Sequence of chain 1.B:
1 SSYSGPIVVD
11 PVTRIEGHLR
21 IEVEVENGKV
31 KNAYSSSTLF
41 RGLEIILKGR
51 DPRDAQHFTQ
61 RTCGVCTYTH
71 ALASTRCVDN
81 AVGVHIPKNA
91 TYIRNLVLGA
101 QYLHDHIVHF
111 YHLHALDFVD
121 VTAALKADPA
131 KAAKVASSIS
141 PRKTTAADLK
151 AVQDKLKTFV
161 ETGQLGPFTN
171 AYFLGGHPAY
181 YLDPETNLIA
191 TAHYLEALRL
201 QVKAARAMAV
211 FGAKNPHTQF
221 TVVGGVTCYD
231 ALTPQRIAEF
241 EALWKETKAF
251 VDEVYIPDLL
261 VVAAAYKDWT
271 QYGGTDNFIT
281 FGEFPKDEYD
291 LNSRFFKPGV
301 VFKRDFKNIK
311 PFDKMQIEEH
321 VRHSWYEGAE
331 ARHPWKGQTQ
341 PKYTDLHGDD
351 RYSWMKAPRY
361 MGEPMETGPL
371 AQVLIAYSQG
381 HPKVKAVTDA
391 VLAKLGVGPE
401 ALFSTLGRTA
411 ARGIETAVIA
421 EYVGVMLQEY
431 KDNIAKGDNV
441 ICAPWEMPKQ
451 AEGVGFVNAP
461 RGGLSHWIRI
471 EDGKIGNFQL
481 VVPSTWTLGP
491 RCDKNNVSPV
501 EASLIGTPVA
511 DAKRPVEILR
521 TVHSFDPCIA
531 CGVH

The protein below binds the small molecule below.
Small molecule (SMILES): O=C=[Fe](=C=O)(SO)S[Ni]

Binding-site contacts:
Ligand atom S3 contacts residue SER484 of chain 1.B at 3.6 Å (h-bond).
Ligand atom FE contacts residue CYS528 of chain 1.B at 4.1 Å.
Ligand atom FE contacts residue CYS531 of chain 1.B at 2.4 Å.
Ligand atom O3 contacts residue VAL482 of chain 1.B at 3.9 Å.
Ligand atom S3 contacts residue PRO483 of chain 1.B at 3.8 Å.
Ligand atom NI contacts residue CYS528 of chain 1.B at 2.2 Å.
Ligand atom C1 contacts residue THR69 of chain 1.B at 3.9 Å.
Ligand atom O3 contacts residue CYS528 of chain 1.B at 3.8 Å.
Ligand atom FE contacts residue CYS66 of chain 1.B at 2.3 Å.
Ligand atom O1 contacts residue CYS66 of chain 1.B at 4.1 Å.
Ligand atom S3 contacts residue VAL482 of chain 1.B at 3.7 Å.
Ligand atom NI contacts residue CYS63 of chain 1.B at 2.3 Å.
Ligand atom O2 contacts residue ARG461 of chain 1.B at 3.1 Å (salt-bridge).
Ligand atom C1 contacts residue CYS66 of chain 1.B at 3.0 Å (hydrophobic).
Ligand atom O1 contacts residue VAL482 of chain 1.B at 4.2 Å.
Ligand atom S3 contacts residue ARG461 of chain 1.B at 3.7 Å.
Ligand atom O3 contacts residue CYS531 of chain 1.B at 4.0 Å.
Ligand atom C2 contacts residue ALA459 of chain 1.B at 3.8 Å (hydrophobic).
Ligand atom O1 contacts residue ALA459 of chain 1.B at 4.0 Å.
Ligand atom S3 contacts residue CYS528 of chain 1.B at 3.8 Å.
Ligand atom C1 contacts residue HIS70 of chain 1.B at 3.3 Å.
Ligand atom O1 contacts residue HIS70 of chain 1.B at 3.6 Å (h-bond).
Ligand atom C2 contacts residue CYS66 of chain 1.B at 3.1 Å (hydrophobic).
Ligand atom C1 contacts residue PRO483 of chain 1.B at 4.0 Å (hydrophobic).
Ligand atom O1 contacts residue LEU464 of chain 1.B at 3.5 Å.
Ligand atom O2 contacts residue ALA459 of chain 1.B at 3.4 Å.
Ligand atom O3 contacts residue ARG461 of chain 1.B at 3.6 Å.
Ligand atom C1 contacts residue CYS531 of chain 1.B at 3.1 Å (hydrophobic).
Ligand atom NI contacts residue CYS66 of chain 1.B at 2.3 Å.
Ligand atom O3 contacts residue PRO483 of chain 1.B at 3.4 Å.
Ligand atom O1 contacts residue CYS531 of chain 1.B at 4.1 Å.
Ligand atom O2 contacts residue PRO460 of chain 1.B at 3.6 Å.
Ligand atom C2 contacts residue ARG461 of chain 1.B at 3.7 Å.
Ligand atom O1 contacts residue PRO483 of chain 1.B at 3.2 Å.
Ligand atom O1 contacts residue THR69 of chain 1.B at 4.0 Å.
Ligand atom NI contacts residue CYS531 of chain 1.B at 2.4 Å.
Ligand atom O3 contacts residue SER484 of chain 1.B at 2.3 Å (h-bond).
Ligand atom O2 contacts residue CYS66 of chain 1.B at 3.5 Å.
Ligand atom C2 contacts residue CYS531 of chain 1.B at 4.2 Å (hydrophobic).
Ligand atom S3 contacts residue CYS531 of chain 1.B at 3.3 Å (h-bond).